Binding-site contacts:
Ligand atom C6 contacts residue THR637 of chain 1.D at 4.2 Å.
Ligand atom C5 contacts residue THR637 of chain 1.D at 4.4 Å.
Ligand atom C8 contacts residue ASN635 of chain 1.D at 4.3 Å.
Ligand atom O5 contacts residue THR637 of chain 1.D at 3.5 Å.
Ligand atom C4 contacts residue ASN635 of chain 1.D at 4.2 Å.
Ligand atom O5 contacts residue ASN635 of chain 1.D at 2.4 Å (h-bond).
Ligand atom N2 contacts residue ASN635 of chain 1.D at 2.9 Å (h-bond).
Ligand atom C5 contacts residue ASN635 of chain 1.D at 3.7 Å.
Ligand atom C1 contacts residue ASN635 of chain 1.D at 1.4 Å.
Ligand atom C7 contacts residue ASN635 of chain 1.D at 3.2 Å.
Ligand atom C2 contacts residue ASN635 of chain 1.D at 2.4 Å.
Ligand atom O7 contacts residue ASN635 of chain 1.D at 3.1 Å (h-bond).
Ligand atom C1 contacts residue THR637 of chain 1.D at 4.2 Å.
Ligand atom C3 contacts residue ASN635 of chain 1.D at 3.8 Å.

A small-molecule ligand and the protein it binds are described below.
Small molecule (SMILES): CC(=O)N[C@@H]1[C@@H](O)[C@H](O)[C@@H](CO)O[C@H]1O

Sequence of chain 1.D:
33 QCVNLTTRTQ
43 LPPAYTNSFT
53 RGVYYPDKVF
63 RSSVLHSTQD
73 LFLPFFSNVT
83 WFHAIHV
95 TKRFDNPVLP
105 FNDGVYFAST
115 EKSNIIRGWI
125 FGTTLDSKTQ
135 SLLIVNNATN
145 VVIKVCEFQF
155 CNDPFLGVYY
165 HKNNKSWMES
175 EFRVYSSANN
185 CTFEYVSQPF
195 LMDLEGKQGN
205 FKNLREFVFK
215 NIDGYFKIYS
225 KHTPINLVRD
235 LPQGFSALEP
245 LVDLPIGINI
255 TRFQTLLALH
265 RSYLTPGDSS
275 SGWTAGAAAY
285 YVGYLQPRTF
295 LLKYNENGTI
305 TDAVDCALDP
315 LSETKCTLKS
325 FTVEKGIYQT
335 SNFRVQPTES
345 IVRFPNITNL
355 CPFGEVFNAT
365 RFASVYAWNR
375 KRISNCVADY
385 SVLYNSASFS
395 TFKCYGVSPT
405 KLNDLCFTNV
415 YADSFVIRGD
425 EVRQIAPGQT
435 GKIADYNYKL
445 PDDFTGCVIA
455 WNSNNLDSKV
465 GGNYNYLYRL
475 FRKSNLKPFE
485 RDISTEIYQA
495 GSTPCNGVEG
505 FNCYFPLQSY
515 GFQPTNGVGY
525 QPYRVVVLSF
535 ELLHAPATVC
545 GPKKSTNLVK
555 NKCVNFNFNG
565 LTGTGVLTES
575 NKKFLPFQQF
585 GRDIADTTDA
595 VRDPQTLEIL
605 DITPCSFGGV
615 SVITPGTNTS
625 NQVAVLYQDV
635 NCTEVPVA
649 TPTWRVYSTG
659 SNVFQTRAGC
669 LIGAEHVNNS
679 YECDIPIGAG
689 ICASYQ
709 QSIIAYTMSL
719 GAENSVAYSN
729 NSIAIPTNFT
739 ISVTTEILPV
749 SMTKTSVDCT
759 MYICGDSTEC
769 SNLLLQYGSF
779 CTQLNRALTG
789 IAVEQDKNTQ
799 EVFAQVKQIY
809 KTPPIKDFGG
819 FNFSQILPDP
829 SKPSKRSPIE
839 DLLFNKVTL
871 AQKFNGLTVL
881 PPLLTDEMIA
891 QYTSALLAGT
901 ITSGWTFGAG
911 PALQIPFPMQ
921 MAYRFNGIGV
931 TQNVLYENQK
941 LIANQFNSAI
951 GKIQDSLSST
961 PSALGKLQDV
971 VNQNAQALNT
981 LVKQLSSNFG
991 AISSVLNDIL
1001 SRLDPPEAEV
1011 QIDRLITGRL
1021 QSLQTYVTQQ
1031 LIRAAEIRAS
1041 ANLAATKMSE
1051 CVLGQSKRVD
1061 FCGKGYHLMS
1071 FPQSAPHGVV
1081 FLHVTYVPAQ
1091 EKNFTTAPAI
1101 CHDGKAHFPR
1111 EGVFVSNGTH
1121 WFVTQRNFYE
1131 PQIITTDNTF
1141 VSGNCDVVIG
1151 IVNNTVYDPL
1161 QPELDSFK